Sequence of chain 1.B:
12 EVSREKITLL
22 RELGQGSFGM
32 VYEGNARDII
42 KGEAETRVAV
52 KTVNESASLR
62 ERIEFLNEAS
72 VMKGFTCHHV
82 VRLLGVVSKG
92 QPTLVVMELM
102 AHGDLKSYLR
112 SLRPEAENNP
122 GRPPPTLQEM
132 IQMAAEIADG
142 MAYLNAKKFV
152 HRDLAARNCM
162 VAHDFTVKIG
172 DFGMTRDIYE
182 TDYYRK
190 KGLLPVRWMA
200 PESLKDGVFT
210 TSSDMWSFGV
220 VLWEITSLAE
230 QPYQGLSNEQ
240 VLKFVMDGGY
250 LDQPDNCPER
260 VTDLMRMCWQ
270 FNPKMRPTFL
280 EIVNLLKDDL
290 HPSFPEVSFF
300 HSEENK

A small-molecule ligand and the protein it binds are described below.
Small molecule (SMILES): NCc1ccc(-c2cnc3[nH]cc(-c4cccc(NC(=O)Nc5ccccc5Oc5ccccc5)c4)c3c2)cc1

Binding-site contacts:
Ligand atom C34 contacts residue VAL72 of chain 1.B at 3.7 Å (hydrophobic).
Ligand atom N21 contacts residue GLU69 of chain 1.B at 2.8 Å (salt-bridge).
Ligand atom N24 contacts residue GLU69 of chain 1.B at 3.0 Å (salt-bridge).
Ligand atom N11 contacts residue ALA50 of chain 1.B at 3.5 Å.
Ligand atom O31 contacts residue ASP172 of chain 1.B at 3.5 Å.
Ligand atom C37 contacts residue GLU69 of chain 1.B at 3.6 Å.
Ligand atom O31 contacts residue GLU69 of chain 1.B at 3.6 Å.
Ligand atom C14 contacts residue VAL82 of chain 1.B at 3.6 Å (hydrophobic).
Ligand atom N24 contacts residue MET73 of chain 1.B at 3.4 Å (h-bond).
Ligand atom C12 contacts residue ALA50 of chain 1.B at 3.3 Å (hydrophobic).
Ligand atom N13 contacts residue ALA50 of chain 1.B at 3.3 Å.
Ligand atom C4 contacts residue LEU24 of chain 1.B at 3.4 Å (hydrophobic).
Ligand atom O23 contacts residue GLY171 of chain 1.B at 3.4 Å.
Ligand atom N21 contacts residue MET98 of chain 1.B at 3.6 Å.
Ligand atom C27 contacts residue ILE170 of chain 1.B at 3.4 Å (hydrophobic).
Ligand atom C26 contacts residue GLY171 of chain 1.B at 3.6 Å.
Ligand atom C22 contacts residue GLU69 of chain 1.B at 3.5 Å.
Ligand atom C22 contacts residue ASP172 of chain 1.B at 3.2 Å.
Ligand atom C2 contacts residue LEU24 of chain 1.B at 3.3 Å (hydrophobic).
Ligand atom C25 contacts residue ASP172 of chain 1.B at 3.7 Å.
Ligand atom C34 contacts residue PHE150 of chain 1.B at 3.6 Å (hydrophobic).
Ligand atom C38 contacts residue MET98 of chain 1.B at 3.6 Å (hydrophobic).
Ligand atom C25 contacts residue MET73 of chain 1.B at 3.6 Å (hydrophobic).
Ligand atom C32 contacts residue GLU69 of chain 1.B at 3.6 Å.
Ligand atom O23 contacts residue MET161 of chain 1.B at 3.6 Å.
Ligand atom C20 contacts residue ASP172 of chain 1.B at 3.4 Å.
Ligand atom C19 contacts residue ASP172 of chain 1.B at 3.2 Å.
Ligand atom N11 contacts residue MET101 of chain 1.B at 3.0 Å (h-bond).
Ligand atom C30 contacts residue ASP172 of chain 1.B at 3.6 Å.
Ligand atom C8 contacts residue GLY104 of chain 1.B at 3.7 Å.
Ligand atom C26 contacts residue MET73 of chain 1.B at 3.4 Å (hydrophobic).
Ligand atom N24 contacts residue ASP172 of chain 1.B at 3.7 Å.
Ligand atom C35 contacts residue PHE150 of chain 1.B at 3.7 Å (hydrophobic).
Ligand atom N21 contacts residue ASP172 of chain 1.B at 3.1 Å (salt-bridge).
Ligand atom C10 contacts residue MET101 of chain 1.B at 3.5 Å (hydrophobic).
Ligand atom N13 contacts residue GLU99 of chain 1.B at 2.8 Å (salt-bridge).
Ligand atom O23 contacts residue ASP172 of chain 1.B at 2.8 Å (salt-bridge).
Ligand atom C33 contacts residue MET73 of chain 1.B at 3.5 Å (hydrophobic).
Ligand atom C38 contacts residue MET161 of chain 1.B at 3.7 Å (hydrophobic).
Ligand atom C3 contacts residue LEU24 of chain 1.B at 3.7 Å (hydrophobic).